Sequence of chain 5.C:
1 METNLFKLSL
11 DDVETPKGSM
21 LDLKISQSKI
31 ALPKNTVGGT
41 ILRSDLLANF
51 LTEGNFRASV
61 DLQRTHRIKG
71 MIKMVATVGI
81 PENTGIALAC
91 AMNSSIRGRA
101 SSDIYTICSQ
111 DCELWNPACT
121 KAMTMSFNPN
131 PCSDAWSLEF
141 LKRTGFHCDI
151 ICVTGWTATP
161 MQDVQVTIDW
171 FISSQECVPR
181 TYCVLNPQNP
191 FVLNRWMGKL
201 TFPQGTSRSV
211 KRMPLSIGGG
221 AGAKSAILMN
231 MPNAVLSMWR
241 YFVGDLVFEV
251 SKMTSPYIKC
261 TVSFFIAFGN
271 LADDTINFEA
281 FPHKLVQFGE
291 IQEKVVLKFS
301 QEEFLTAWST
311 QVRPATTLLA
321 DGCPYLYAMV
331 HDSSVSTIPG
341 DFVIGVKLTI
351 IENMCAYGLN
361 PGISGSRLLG

Sequence of chain 10.C:
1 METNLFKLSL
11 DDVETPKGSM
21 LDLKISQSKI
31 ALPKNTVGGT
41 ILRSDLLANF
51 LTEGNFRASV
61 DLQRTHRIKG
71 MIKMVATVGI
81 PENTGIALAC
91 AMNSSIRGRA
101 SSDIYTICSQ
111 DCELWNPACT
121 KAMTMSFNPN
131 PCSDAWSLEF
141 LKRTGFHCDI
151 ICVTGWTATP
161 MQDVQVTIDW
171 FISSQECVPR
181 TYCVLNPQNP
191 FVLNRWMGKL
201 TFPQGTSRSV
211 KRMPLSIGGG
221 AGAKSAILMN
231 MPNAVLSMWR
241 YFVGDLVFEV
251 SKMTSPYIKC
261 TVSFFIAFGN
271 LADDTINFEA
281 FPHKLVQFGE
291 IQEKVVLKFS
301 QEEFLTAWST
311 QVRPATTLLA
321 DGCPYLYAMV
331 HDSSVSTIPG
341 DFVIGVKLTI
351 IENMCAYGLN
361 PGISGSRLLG

The small molecule below binds the protein below.
Small molecule (SMILES): Nc1ccn([C@@H]2O[C@H](CO[P](=O)(O)O[C@H]3[C@@H](O)[C@H](n4ccc(=O)[nH]c4=O)O[C@@H]3CO[P](=O)(O)O[C@H]3[C@@H](O)[C@H](n4ccc(N)nc4=O)O[C@@H]3CO[P](=O)(O)O[C@H]3[C@@H](O)[C@H](n4ccc(=O)[nH]c4=O)O[C@@H]3CO[P](=O)(O)O[C@H]3[C@@H](O)[C@H](n4cnc5c(=O)nc(N)[nH]c54)O[C@@H]3CO[P](=O)(O)O[C@H]3[C@@H](O)[C@H](n4cnc5c(N)ncnc54)O[C@@H]3CO)[C@@H](O)[C@H]2O)c(=O)n1

Binding-site contacts:
Ligand atom C5' contacts residue SER126 of chain 5.C at 3.9 Å.
Ligand atom O4' contacts residue ARG180 of chain 5.C at 4.0 Å.
Ligand atom OP1 contacts residue SER126 of chain 5.C at 2.8 Å (h-bond).
Ligand atom C4' contacts residue MET1 of chain 10.C at 3.9 Å (hydrophobic).
Ligand atom C4' contacts residue GLU2 of chain 10.C at 3.5 Å.
Ligand atom C4' contacts residue THR124 of chain 5.C at 3.6 Å.
Ligand atom OP2 contacts residue LYS7 of chain 10.C at 2.6 Å (salt-bridge).
Ligand atom O2' contacts residue SER126 of chain 5.C at 3.6 Å (h-bond).
Ligand atom OP1 contacts residue THR3 of chain 10.C at 2.9 Å (h-bond).
Ligand atom C4 contacts residue VAL192 of chain 5.C at 3.9 Å (hydrophobic).
Ligand atom C6 contacts residue ILE350 of chain 5.C at 3.8 Å (hydrophobic).
Ligand atom P contacts residue SER126 of chain 5.C at 3.7 Å.
Ligand atom OP1 contacts residue THR124 of chain 5.C at 3.8 Å.
Ligand atom OP1 contacts residue THR124 of chain 5.C at 4.0 Å.
Ligand atom O2' contacts residue ARG180 of chain 5.C at 3.9 Å.
Ligand atom O4' contacts residue MET1 of chain 10.C at 3.7 Å.
Ligand atom C4' contacts residue SER126 of chain 5.C at 3.4 Å.
Ligand atom N7 contacts residue ILE350 of chain 5.C at 3.8 Å.
Ligand atom C2 contacts residue VAL192 of chain 5.C at 3.7 Å (hydrophobic).
Ligand atom O3' contacts residue GLU2 of chain 10.C at 3.6 Å.
Ligand atom C5 contacts residue ILE350 of chain 5.C at 3.6 Å (hydrophobic).
Ligand atom O5' contacts residue LYS7 of chain 10.C at 3.4 Å (salt-bridge).
Ligand atom O2' contacts residue MET125 of chain 5.C at 3.6 Å.
Ligand atom C5' contacts residue THR124 of chain 5.C at 3.5 Å.
Ligand atom N6 contacts residue ILE350 of chain 5.C at 4.0 Å.
Ligand atom P contacts residue LYS7 of chain 10.C at 3.2 Å.
Ligand atom OP1 contacts residue ASN4 of chain 10.C at 3.5 Å.
Ligand atom C2 contacts residue ARG180 of chain 5.C at 3.6 Å.
Ligand atom C1' contacts residue PRO190 of chain 5.C at 3.9 Å (hydrophobic).
Ligand atom P contacts residue THR3 of chain 10.C at 3.9 Å.
Ligand atom N6 contacts residue THR349 of chain 5.C at 3.9 Å.
Ligand atom C1' contacts residue ARG180 of chain 5.C at 3.7 Å.
Ligand atom O2' contacts residue MET1 of chain 10.C at 3.2 Å (h-bond).
Ligand atom OP1 contacts residue LYS7 of chain 10.C at 3.4 Å (salt-bridge).
Ligand atom C5' contacts residue GLU2 of chain 10.C at 3.2 Å.
Ligand atom N3 contacts residue ARG180 of chain 5.C at 4.0 Å.
Ligand atom O3' contacts residue THR3 of chain 10.C at 3.8 Å.
Ligand atom N3 contacts residue VAL192 of chain 5.C at 3.4 Å.
Ligand atom O3' contacts residue SER126 of chain 5.C at 3.3 Å.
Ligand atom O4' contacts residue PRO190 of chain 5.C at 3.2 Å.